Binding-site contacts:
Ligand atom CAD contacts residue THR215 of chain 1.B at 3.4 Å.
Ligand atom CAB contacts residue TYR207 of chain 1.B at 3.7 Å (hydrophobic).
Ligand atom CAS contacts residue CYS214 of chain 1.B at 4.2 Å (hydrophobic).
Ligand atom CAR contacts residue TRP218 of chain 1.B at 4.4 Å (hydrophobic).
Ligand atom CAV contacts residue THR215 of chain 1.B at 4.0 Å.
Ligand atom CAE contacts residue VAL210 of chain 1.B at 3.9 Å (hydrophobic).
Ligand atom CAK contacts residue THR211 of chain 1.B at 3.7 Å.
Ligand atom CAD contacts residue CYS214 of chain 1.B at 3.1 Å (hydrophobic).
Ligand atom CAI contacts residue THR211 of chain 1.B at 4.1 Å.
Ligand atom CAZ contacts residue THR215 of chain 1.B at 4.2 Å.
Ligand atom CAD contacts residue THR211 of chain 1.B at 4.3 Å.
Ligand atom CAB contacts residue THR276 of chain 1.B at 4.4 Å.
Ligand atom OAW contacts residue TRP218 of chain 1.B at 4.2 Å.
Ligand atom CBD contacts residue THR211 of chain 1.B at 4.1 Å.
Ligand atom CAQ contacts residue THR211 of chain 1.B at 4.4 Å.
Ligand atom CAL contacts residue THR215 of chain 1.B at 4.0 Å.
Ligand atom CAO contacts residue VAL210 of chain 1.B at 4.1 Å (hydrophobic).
Ligand atom CBH contacts residue CYS214 of chain 1.B at 4.5 Å (hydrophobic).
Ligand atom CAJ contacts residue THR276 of chain 1.B at 4.1 Å.
Ligand atom CAB contacts residue ILE280 of chain 1.B at 3.4 Å (hydrophobic).
Ligand atom CAE contacts residue CYS214 of chain 1.B at 3.7 Å (hydrophobic).
Ligand atom CAE contacts residue THR211 of chain 1.B at 4.5 Å.
Ligand atom CBA contacts residue ILE280 of chain 1.B at 4.2 Å (hydrophobic).

A protein and the small-molecule ligand that binds it are described below.
Small molecule (SMILES): CC(C)CCC[C@@H](C)[C@H]1CC[C@H]2[C@@H]3CC=C4C[C@@H](OC(=O)CCC(=O)O)CC[C@]4(C)[C@H]3CC[C@]12C

Sequence of chain 1.B:
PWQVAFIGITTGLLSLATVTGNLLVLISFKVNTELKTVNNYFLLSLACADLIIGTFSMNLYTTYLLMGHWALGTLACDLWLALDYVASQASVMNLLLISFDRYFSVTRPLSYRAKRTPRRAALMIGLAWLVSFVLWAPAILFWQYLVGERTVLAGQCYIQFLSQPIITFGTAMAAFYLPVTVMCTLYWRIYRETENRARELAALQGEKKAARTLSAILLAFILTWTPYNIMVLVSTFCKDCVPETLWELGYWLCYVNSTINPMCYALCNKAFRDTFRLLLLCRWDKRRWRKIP